Sequence of chain 1.A:
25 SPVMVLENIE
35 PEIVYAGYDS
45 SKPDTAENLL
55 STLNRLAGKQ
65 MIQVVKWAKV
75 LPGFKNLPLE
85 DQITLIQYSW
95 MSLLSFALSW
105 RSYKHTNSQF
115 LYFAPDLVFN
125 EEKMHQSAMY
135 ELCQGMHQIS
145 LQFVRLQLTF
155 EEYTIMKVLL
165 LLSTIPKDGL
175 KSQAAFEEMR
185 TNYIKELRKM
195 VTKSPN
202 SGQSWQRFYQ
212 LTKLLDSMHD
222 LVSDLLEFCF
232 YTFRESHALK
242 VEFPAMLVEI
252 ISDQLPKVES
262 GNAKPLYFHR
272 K

The protein below binds the small molecule below.
Small molecule (SMILES): Cc1noc(COc2cccc(F)c2F)c1-c1ccc(CNS(=O)(=O)C2(C)CC2)cc1

Binding-site contacts:
Ligand atom N3 contacts residue GLN64 of chain 1.A at 3.5 Å (h-bond).
Ligand atom F13 contacts residue CYS137 of chain 1.A at 3.5 Å.
Ligand atom O25 contacts residue THR233 of chain 1.A at 3.3 Å (h-bond).
Ligand atom C21 contacts residue ASN58 of chain 1.A at 3.2 Å.
Ligand atom C19 contacts residue ASN58 of chain 1.A at 3.6 Å.
Ligand atom N3 contacts residue ARG105 of chain 1.A at 3.6 Å.
Ligand atom C27 contacts residue PHE229 of chain 1.A at 3.2 Å (hydrophobic).
Ligand atom O4 contacts residue LEU98 of chain 1.A at 3.4 Å (h-bond).
Ligand atom C10 contacts residue MET133 of chain 1.A at 3.5 Å (hydrophobic).
Ligand atom F15 contacts residue MET140 of chain 1.A at 3.0 Å.
Ligand atom C11 contacts residue PHE117 of chain 1.A at 3.6 Å (hydrophobic).
Ligand atom C11 contacts residue MET133 of chain 1.A at 3.6 Å (hydrophobic).
Ligand atom C18 contacts residue LEU57 of chain 1.A at 3.5 Å (hydrophobic).
Ligand atom C19 contacts residue LEU57 of chain 1.A at 3.6 Å (hydrophobic).
Ligand atom N22 contacts residue ASN58 of chain 1.A at 2.7 Å (h-bond).
Ligand atom C1 contacts residue GLN64 of chain 1.A at 3.3 Å.
Ligand atom N3 contacts residue PHE117 of chain 1.A at 3.5 Å.
Ligand atom C14 contacts residue LEU226 of chain 1.A at 3.6 Å (hydrophobic).
Ligand atom C1 contacts residue ALA61 of chain 1.A at 3.5 Å (hydrophobic).
Ligand atom C30 contacts residue TRP94 of chain 1.A at 3.6 Å (hydrophobic).
Ligand atom C27 contacts residue LEU226 of chain 1.A at 3.6 Å (hydrophobic).
Ligand atom C29 contacts residue MET133 of chain 1.A at 3.5 Å (hydrophobic).
Ligand atom C10 contacts residue PHE117 of chain 1.A at 3.5 Å (hydrophobic).
Ligand atom F13 contacts residue MET140 of chain 1.A at 3.3 Å.
Ligand atom C27 contacts residue MET133 of chain 1.A at 3.3 Å (hydrophobic).
Ligand atom O24 contacts residue CYS230 of chain 1.A at 2.7 Å.
Ligand atom C6 contacts residue SER99 of chain 1.A at 3.6 Å.
Ligand atom O25 contacts residue PHE229 of chain 1.A at 3.5 Å.
Ligand atom C9 contacts residue PHE117 of chain 1.A at 3.6 Å (hydrophobic).
Ligand atom O4 contacts residue LEU102 of chain 1.A at 3.5 Å.
Ligand atom C19 contacts residue ALA61 of chain 1.A at 3.6 Å (hydrophobic).
Ligand atom F15 contacts residue LEU226 of chain 1.A at 3.4 Å.
Ligand atom C31 contacts residue MET95 of chain 1.A at 3.7 Å (hydrophobic).
Ligand atom C2 contacts residue GLN64 of chain 1.A at 3.6 Å.
Ligand atom C1 contacts residue LEU57 of chain 1.A at 3.6 Å (hydrophobic).
Ligand atom C30 contacts residue MET95 of chain 1.A at 3.5 Å (hydrophobic).
Ligand atom C1 contacts residue LEU60 of chain 1.A at 3.6 Å (hydrophobic).
Ligand atom O24 contacts residue MET95 of chain 1.A at 3.2 Å.
Ligand atom F13 contacts residue LEU136 of chain 1.A at 3.5 Å.
Ligand atom O25 contacts residue CYS230 of chain 1.A at 3.6 Å.